Binding-site contacts:
Ligand atom O09 contacts residue ASN138 of chain 1.D at 1.3 Å (h-bond).
Ligand atom C07 contacts residue PRO188 of chain 1.D at 4.1 Å (hydrophobic).
Ligand atom C01 contacts residue THR366 of chain 1.D at 3.9 Å.
Ligand atom C02 contacts residue THR366 of chain 1.D at 3.3 Å.
Ligand atom O12 contacts residue SER364 of chain 1.D at 1.9 Å (h-bond).
Ligand atom O08 contacts residue ASN138 of chain 1.D at 3.2 Å (h-bond).
Ligand atom O09 contacts residue PRO188 of chain 1.D at 4.2 Å.
Ligand atom C10 contacts residue THR366 of chain 1.D at 3.7 Å.
Ligand atom O11 contacts residue ASN365 of chain 1.D at 3.1 Å (h-bond).
Ligand atom C06 contacts residue SER187 of chain 1.D at 3.9 Å.
Ligand atom O12 contacts residue ASN365 of chain 1.D at 2.8 Å (h-bond).
Ligand atom C03 contacts residue PRO409 of chain 1.D at 4.2 Å (hydrophobic).
Ligand atom C05 contacts residue THR408 of chain 1.D at 3.5 Å.
Ligand atom C07 contacts residue GLY186 of chain 1.D at 4.2 Å.
Ligand atom O08 contacts residue GLY186 of chain 1.D at 4.2 Å.
Ligand atom O12 contacts residue ALA367 of chain 1.D at 4.1 Å.
Ligand atom C05 contacts residue ASN365 of chain 1.D at 3.4 Å.
Ligand atom C03 contacts residue ASN365 of chain 1.D at 3.6 Å.
Ligand atom C03 contacts residue THR366 of chain 1.D at 3.7 Å.
Ligand atom C10 contacts residue ASN365 of chain 1.D at 3.1 Å.
Ligand atom C04 contacts residue ASN365 of chain 1.D at 3.0 Å.
Ligand atom C06 contacts residue PRO188 of chain 1.D at 4.2 Å (hydrophobic).
Ligand atom C06 contacts residue ASN138 of chain 1.D at 3.4 Å.
Ligand atom O11 contacts residue SER364 of chain 1.D at 2.9 Å (h-bond).
Ligand atom O08 contacts residue THR139 of chain 1.D at 3.7 Å.
Ligand atom C04 contacts residue THR408 of chain 1.D at 3.4 Å.
Ligand atom C07 contacts residue ASN138 of chain 1.D at 2.5 Å.
Ligand atom C05 contacts residue SER187 of chain 1.D at 3.9 Å.
Ligand atom C01 contacts residue PRO188 of chain 1.D at 4.0 Å (hydrophobic).
Ligand atom C04 contacts residue PRO409 of chain 1.D at 3.9 Å (hydrophobic).
Ligand atom O08 contacts residue SER137 of chain 1.D at 3.1 Å (h-bond).
Ligand atom C07 contacts residue SER187 of chain 1.D at 3.8 Å.
Ligand atom O09 contacts residue GLY186 of chain 1.D at 3.4 Å (h-bond).
Ligand atom C05 contacts residue ASN138 of chain 1.D at 3.5 Å.
Ligand atom O11 contacts residue PRO409 of chain 1.D at 3.8 Å.
Ligand atom O09 contacts residue SER187 of chain 1.D at 3.0 Å (h-bond).
Ligand atom C10 contacts residue SER364 of chain 1.D at 2.8 Å.
Ligand atom O11 contacts residue ALA407 of chain 1.D at 3.8 Å.
Ligand atom C03 contacts residue SER364 of chain 1.D at 4.2 Å.
Ligand atom O12 contacts residue THR366 of chain 1.D at 2.7 Å (h-bond).

The protein below binds the small molecule below.
Small molecule (SMILES): O=C(O)c1ccc(C(=O)O)cc1

Sequence of chain 1.D:
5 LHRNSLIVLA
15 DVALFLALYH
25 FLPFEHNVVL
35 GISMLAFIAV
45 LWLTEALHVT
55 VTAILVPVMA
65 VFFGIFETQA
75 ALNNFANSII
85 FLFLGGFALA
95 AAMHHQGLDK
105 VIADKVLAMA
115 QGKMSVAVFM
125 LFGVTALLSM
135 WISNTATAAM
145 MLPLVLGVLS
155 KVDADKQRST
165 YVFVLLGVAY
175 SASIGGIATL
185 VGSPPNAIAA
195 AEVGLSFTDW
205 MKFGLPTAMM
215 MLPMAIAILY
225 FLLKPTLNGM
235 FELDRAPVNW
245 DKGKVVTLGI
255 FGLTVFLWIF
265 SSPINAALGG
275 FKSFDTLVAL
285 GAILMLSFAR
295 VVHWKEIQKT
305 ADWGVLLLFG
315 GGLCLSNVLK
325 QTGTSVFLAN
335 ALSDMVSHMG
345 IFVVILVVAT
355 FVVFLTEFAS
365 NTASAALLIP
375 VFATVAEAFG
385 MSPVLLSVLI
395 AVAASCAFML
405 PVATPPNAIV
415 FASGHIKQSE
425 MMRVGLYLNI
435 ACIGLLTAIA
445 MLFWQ